Sequence of chain 1.A:
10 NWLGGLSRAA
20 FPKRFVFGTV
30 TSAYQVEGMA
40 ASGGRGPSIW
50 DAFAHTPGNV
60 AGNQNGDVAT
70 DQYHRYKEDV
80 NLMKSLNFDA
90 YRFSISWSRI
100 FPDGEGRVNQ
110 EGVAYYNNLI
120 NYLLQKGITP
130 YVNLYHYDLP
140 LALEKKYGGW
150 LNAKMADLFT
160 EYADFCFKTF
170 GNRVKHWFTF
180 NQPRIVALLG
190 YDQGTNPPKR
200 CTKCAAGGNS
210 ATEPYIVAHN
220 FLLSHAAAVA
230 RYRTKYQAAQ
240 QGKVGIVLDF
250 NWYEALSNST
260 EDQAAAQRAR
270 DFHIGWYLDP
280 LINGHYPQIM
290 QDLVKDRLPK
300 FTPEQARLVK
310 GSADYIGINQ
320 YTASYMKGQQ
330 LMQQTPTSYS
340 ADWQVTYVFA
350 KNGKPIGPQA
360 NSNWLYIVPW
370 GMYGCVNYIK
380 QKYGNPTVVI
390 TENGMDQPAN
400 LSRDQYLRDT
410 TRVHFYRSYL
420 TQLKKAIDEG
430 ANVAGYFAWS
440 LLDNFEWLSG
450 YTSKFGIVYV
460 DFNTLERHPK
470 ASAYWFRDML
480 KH

Binding-site contacts:
Ligand atom C5 contacts residue TRP438 of chain 1.A at 3.6 Å (hydrophobic).
Ligand atom O4 contacts residue GLU445 of chain 1.A at 2.3 Å (salt-bridge).
Ligand atom C3 contacts residue TRP438 of chain 1.A at 3.8 Å (hydrophobic).
Ligand atom O4 contacts residue TRP446 of chain 1.A at 3.7 Å.
Ligand atom O2 contacts residue GLU391 of chain 1.A at 2.6 Å (salt-bridge).
Ligand atom C6 contacts residue GLU445 of chain 1.A at 3.2 Å.
Ligand atom C4 contacts residue GLU445 of chain 1.A at 3.5 Å.
Ligand atom C3 contacts residue GLU391 of chain 1.A at 3.5 Å.
Ligand atom O5 contacts residue GLU391 of chain 1.A at 2.8 Å (salt-bridge).
Ligand atom O3 contacts residue HIS135 of chain 1.A at 2.9 Å (h-bond).
Ligand atom O6 contacts residue GLU445 of chain 1.A at 2.4 Å (salt-bridge).
Ligand atom O4 contacts residue GLN34 of chain 1.A at 3.0 Å (h-bond).
Ligand atom O1 contacts residue ASN250 of chain 1.A at 2.9 Å (h-bond).
Ligand atom C1 contacts residue GLN181 of chain 1.A at 3.3 Å.
Ligand atom C6 contacts residue TRP363 of chain 1.A at 3.4 Å (hydrophobic).
Ligand atom O2 contacts residue ASN318 of chain 1.A at 3.6 Å.
Ligand atom C2 contacts residue GLN181 of chain 1.A at 3.0 Å.
Ligand atom C3 contacts residue GLN181 of chain 1.A at 3.5 Å.
Ligand atom O4 contacts residue TRP363 of chain 1.A at 3.7 Å.
Ligand atom O2 contacts residue TYR320 of chain 1.A at 3.0 Å.
Ligand atom O3 contacts residue GLN181 of chain 1.A at 2.5 Å (h-bond).
Ligand atom C5 contacts residue TYR320 of chain 1.A at 3.1 Å (hydrophobic).
Ligand atom O6 contacts residue TRP363 of chain 1.A at 3.6 Å.
Ligand atom C5 contacts residue GLU391 of chain 1.A at 3.5 Å.
Ligand atom C5 contacts residue TRP363 of chain 1.A at 3.3 Å (hydrophobic).
Ligand atom O4 contacts residue TRP438 of chain 1.A at 3.1 Å.
Ligand atom O2 contacts residue HIS135 of chain 1.A at 3.3 Å (h-bond).
Ligand atom C3 contacts residue GLN34 of chain 1.A at 3.8 Å.
Ligand atom C2 contacts residue GLU391 of chain 1.A at 3.2 Å.
Ligand atom C3 contacts residue HIS135 of chain 1.A at 3.9 Å.
Ligand atom O3 contacts residue TRP446 of chain 1.A at 3.0 Å (h-bond).
Ligand atom O5 contacts residue TYR320 of chain 1.A at 2.7 Å (h-bond).
Ligand atom C6 contacts residue PHE454 of chain 1.A at 3.6 Å (hydrophobic).
Ligand atom O2 contacts residue ASN180 of chain 1.A at 2.9 Å (h-bond).
Ligand atom C6 contacts residue TRP438 of chain 1.A at 3.8 Å (hydrophobic).
Ligand atom O3 contacts residue GLN34 of chain 1.A at 2.7 Å (h-bond).
Ligand atom O2 contacts residue GLN181 of chain 1.A at 2.4 Å (h-bond).
Ligand atom C1 contacts residue GLU391 of chain 1.A at 3.1 Å.
Ligand atom O3 contacts residue TRP438 of chain 1.A at 3.8 Å.
Ligand atom C6 contacts residue TYR320 of chain 1.A at 3.5 Å (hydrophobic).

The protein below binds the small molecule below.
Small molecule (SMILES): OC[C@H]1O[C@@H](O[C@@H]2[C@@H](O)[C@H](O)O[C@H](CO)[C@H]2O)[C@H](O)[C@@H](O)[C@@H]1O